Binding-site contacts:
Ligand atom C4 contacts residue ASP30 of chain 1.B at 3.5 Å.
Ligand atom C21 contacts residue GLY27 of chain 1.A at 3.3 Å.
Ligand atom C3 contacts residue ASP30 of chain 1.B at 3.3 Å.
Ligand atom C12 contacts residue ASP25 of chain 1.A at 3.4 Å.
Ligand atom N1 contacts residue ASP30 of chain 1.B at 3.0 Å (salt-bridge).
Ligand atom O4 contacts residue ASP25 of chain 1.A at 2.7 Å (salt-bridge).
Ligand atom C20 contacts residue ASP25 of chain 1.B at 3.4 Å.
Ligand atom C23 contacts residue GLY48 of chain 1.A at 3.6 Å.
Ligand atom C25 contacts residue ILE84 of chain 1.B at 3.5 Å (hydrophobic).
Ligand atom C1 contacts residue ASP30 of chain 1.B at 3.6 Å.
Ligand atom N1 contacts residue ASP29 of chain 1.B at 3.7 Å.
Ligand atom C1 contacts residue VAL32 of chain 1.B at 3.5 Å (hydrophobic).
Ligand atom O5 contacts residue ILE50 of chain 1.B at 3.6 Å.
Ligand atom O6 contacts residue GLY49 of chain 1.B at 3.3 Å.
Ligand atom C27 contacts residue GLY48 of chain 1.A at 3.5 Å.
Ligand atom O2 contacts residue ASP25 of chain 1.A at 3.0 Å (salt-bridge).
Ligand atom C3 contacts residue ILE47 of chain 1.B at 3.6 Å (hydrophobic).
Ligand atom C20 contacts residue ASP25 of chain 1.A at 3.6 Å.
Ligand atom N4 contacts residue ASP25 of chain 1.B at 3.6 Å.
Ligand atom C29 contacts residue VAL32 of chain 1.A at 3.6 Å (hydrophobic).
Ligand atom C24 contacts residue LEU23 of chain 1.B at 3.4 Å (hydrophobic).
Ligand atom O2 contacts residue ASP25 of chain 1.B at 2.6 Å (salt-bridge).
Ligand atom C24 contacts residue GLY27 of chain 1.A at 3.4 Å.
Ligand atom C15 contacts residue ILE50 of chain 1.B at 3.5 Å (hydrophobic).
Ligand atom C17 contacts residue VAL82 of chain 1.A at 3.5 Å (hydrophobic).
Ligand atom C15 contacts residue GLY49 of chain 1.B at 3.3 Å.
Ligand atom C5 contacts residue ASP29 of chain 1.B at 3.3 Å.
Ligand atom O2 contacts residue GLY27 of chain 1.B at 3.1 Å.
Ligand atom C9 contacts residue GLY48 of chain 1.B at 3.4 Å.
Ligand atom O2 contacts residue ALA28 of chain 1.B at 3.6 Å (h-bond).
Ligand atom C19 contacts residue ASP25 of chain 1.B at 3.1 Å.
Ligand atom C8 contacts residue ASP29 of chain 1.B at 3.6 Å.
Ligand atom C25 contacts residue ASP25 of chain 1.B at 3.5 Å.
Ligand atom C4 contacts residue ASP29 of chain 1.B at 3.6 Å.
Ligand atom O4 contacts residue ALA28 of chain 1.A at 3.5 Å (h-bond).
Ligand atom O1 contacts residue ALA28 of chain 1.B at 3.5 Å.
Ligand atom O4 contacts residue GLY27 of chain 1.A at 3.4 Å.
Ligand atom N3 contacts residue GLY27 of chain 1.B at 3.5 Å (h-bond).
Ligand atom C14 contacts residue ILE50 of chain 1.B at 3.6 Å (hydrophobic).
Ligand atom O6 contacts residue ILE50 of chain 1.A at 3.7 Å.

Sequence of chain 1.A:
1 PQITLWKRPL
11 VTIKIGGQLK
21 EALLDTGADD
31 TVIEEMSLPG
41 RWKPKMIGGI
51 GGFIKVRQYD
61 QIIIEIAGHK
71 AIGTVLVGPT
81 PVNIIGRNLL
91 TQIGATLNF

Sequence of chain 1.B:
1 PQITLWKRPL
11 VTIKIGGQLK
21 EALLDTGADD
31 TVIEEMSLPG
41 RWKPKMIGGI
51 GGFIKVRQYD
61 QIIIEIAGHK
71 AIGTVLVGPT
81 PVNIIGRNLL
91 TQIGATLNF

A protein and the small-molecule ligand that binds it are described below.
Small molecule (SMILES): C=C(C)CNC(=O)[C@H]1N(C(=O)[C@@H](O)[C@H](Cc2ccccc2)NC(=O)COc2c(C)cc(N)cc2C)CSC1(C)C